Sequence of chain 1.B:
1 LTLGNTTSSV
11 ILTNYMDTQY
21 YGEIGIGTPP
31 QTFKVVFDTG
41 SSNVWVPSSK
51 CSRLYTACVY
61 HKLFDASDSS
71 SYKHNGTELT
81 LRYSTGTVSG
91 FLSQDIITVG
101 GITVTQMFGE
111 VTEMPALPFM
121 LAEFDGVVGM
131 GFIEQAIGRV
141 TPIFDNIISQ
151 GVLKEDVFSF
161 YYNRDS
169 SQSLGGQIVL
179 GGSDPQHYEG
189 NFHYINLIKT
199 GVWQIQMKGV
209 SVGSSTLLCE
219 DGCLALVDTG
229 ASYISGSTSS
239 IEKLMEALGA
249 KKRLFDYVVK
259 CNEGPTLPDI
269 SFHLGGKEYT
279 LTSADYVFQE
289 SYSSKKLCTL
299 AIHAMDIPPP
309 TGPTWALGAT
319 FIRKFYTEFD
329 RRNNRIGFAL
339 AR

Binding-site contacts:
Ligand atom C7 contacts residue ASN75 of chain 1.B at 3.4 Å.
Ligand atom N2 contacts residue THR77 of chain 1.B at 4.1 Å.
Ligand atom O5 contacts residue MET107 of chain 1.B at 3.7 Å.
Ligand atom C2 contacts residue ASN75 of chain 1.B at 2.5 Å.
Ligand atom C1 contacts residue ASN75 of chain 1.B at 1.4 Å.
Ligand atom O7 contacts residue HIS74 of chain 1.B at 4.0 Å.
Ligand atom C5 contacts residue ASN75 of chain 1.B at 3.6 Å.
Ligand atom N2 contacts residue ASN75 of chain 1.B at 3.0 Å (h-bond).
Ligand atom C1 contacts residue MET107 of chain 1.B at 4.4 Å (hydrophobic).
Ligand atom O5 contacts residue ASN75 of chain 1.B at 2.3 Å (h-bond).
Ligand atom O7 contacts residue ASN75 of chain 1.B at 3.4 Å (h-bond).
Ligand atom C4 contacts residue ASN75 of chain 1.B at 4.2 Å.
Ligand atom C1 contacts residue THR77 of chain 1.B at 4.1 Å.
Ligand atom C3 contacts residue ASN75 of chain 1.B at 3.8 Å.
Ligand atom C8 contacts residue ASN75 of chain 1.B at 3.3 Å.

The protein below binds the small molecule below.
Small molecule (SMILES): CC(=O)N[C@@H]1[C@@H](O)[C@H](O)[C@@H](CO)O[C@H]1O